A small-molecule ligand and the protein it binds are described below.
Small molecule (SMILES): CS(=O)(=O)c1cccc(OCCCC(=O)N[C@H]2C[C@@H]3C[C@@H]3C2=O)c1

Binding-site contacts:
Ligand atom O09 contacts residue TYR64 of chain 1.A at 3.9 Å.
Ligand atom C21 contacts residue PHE101 of chain 1.A at 3.8 Å (hydrophobic).
Ligand atom O18 contacts residue ILE52 of chain 1.A at 3.7 Å.
Ligand atom O20 contacts residue TYR56 of chain 1.A at 2.9 Å (h-bond).
Ligand atom C05 contacts residue TYR56 of chain 1.A at 3.9 Å (hydrophobic).
Ligand atom C07 contacts residue TRP127 of chain 1.A at 3.5 Å (hydrophobic).
Ligand atom C10 contacts residue TYR64 of chain 1.A at 3.6 Å (hydrophobic).
Ligand atom O09 contacts residue TRP127 of chain 1.A at 3.4 Å.
Ligand atom C16 contacts residue LEU36 of chain 1.A at 3.2 Å (hydrophobic).
Ligand atom C23 contacts residue ALA105 of chain 1.A at 3.9 Å (hydrophobic).
Ligand atom C07 contacts residue LEU36 of chain 1.A at 3.9 Å (hydrophobic).
Ligand atom C08 contacts residue LEU36 of chain 1.A at 3.8 Å (hydrophobic).
Ligand atom C08 contacts residue TYR64 of chain 1.A at 3.6 Å (hydrophobic).
Ligand atom C24 contacts residue ALA105 of chain 1.A at 3.8 Å (hydrophobic).
Ligand atom C16 contacts residue ARG61 of chain 1.A at 2.9 Å.
Ligand atom C02 contacts residue TYR56 of chain 1.A at 3.8 Å (hydrophobic).
Ligand atom C03 contacts residue TYR56 of chain 1.A at 4.0 Å (hydrophobic).
Ligand atom C19 contacts residue LEU36 of chain 1.A at 3.8 Å (hydrophobic).
Ligand atom C05 contacts residue ASP73 of chain 1.A at 3.6 Å.
Ligand atom C03 contacts residue ASP73 of chain 1.A at 3.7 Å.
Ligand atom C12 contacts residue TYR47 of chain 1.A at 3.9 Å (hydrophobic).
Ligand atom O17 contacts residue ARG61 of chain 1.A at 2.8 Å.
Ligand atom C24 contacts residue PHE102 of chain 1.A at 3.9 Å (hydrophobic).
Ligand atom O18 contacts residue ARG61 of chain 1.A at 3.3 Å (salt-bridge).
Ligand atom C05 contacts residue SER129 of chain 1.A at 3.4 Å.
Ligand atom O01 contacts residue TRP60 of chain 1.A at 3.1 Å (h-bond).
Ligand atom O20 contacts residue SER129 of chain 1.A at 2.7 Å (h-bond).
Ligand atom C06 contacts residue SER129 of chain 1.A at 3.9 Å.
Ligand atom O01 contacts residue TYR56 of chain 1.A at 3.6 Å.
Ligand atom C21 contacts residue ASP73 of chain 1.A at 3.8 Å.
Ligand atom C11 contacts residue TYR64 of chain 1.A at 3.2 Å (hydrophobic).
Ligand atom O01 contacts residue TYR64 of chain 1.A at 4.0 Å.
Ligand atom C12 contacts residue TYR64 of chain 1.A at 3.6 Å (hydrophobic).
Ligand atom S15 contacts residue ARG61 of chain 1.A at 3.6 Å.
Ligand atom C10 contacts residue TRP127 of chain 1.A at 3.9 Å (hydrophobic).
Ligand atom C22 contacts residue PHE101 of chain 1.A at 3.8 Å (hydrophobic).
Ligand atom N04 contacts residue ASP73 of chain 1.A at 2.7 Å (salt-bridge).
Ligand atom C24 contacts residue LEU110 of chain 1.A at 3.7 Å (hydrophobic).
Ligand atom C24 contacts residue TRP88 of chain 1.A at 3.5 Å (hydrophobic).
Ligand atom C06 contacts residue ASP73 of chain 1.A at 3.6 Å.

Sequence of chain 1.A:
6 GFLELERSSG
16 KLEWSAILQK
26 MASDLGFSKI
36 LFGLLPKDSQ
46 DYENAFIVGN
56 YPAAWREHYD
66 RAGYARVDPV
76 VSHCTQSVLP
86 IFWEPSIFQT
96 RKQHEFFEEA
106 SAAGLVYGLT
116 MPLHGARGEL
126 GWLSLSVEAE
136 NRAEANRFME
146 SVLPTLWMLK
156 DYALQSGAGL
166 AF